This protein binds this small molecule.
Small molecule (SMILES): CC(=O)N[C@@H]1[C@@H](O)[C@H](O)[C@@H](CO)O[C@H]1O

Sequence of chain 3.B:
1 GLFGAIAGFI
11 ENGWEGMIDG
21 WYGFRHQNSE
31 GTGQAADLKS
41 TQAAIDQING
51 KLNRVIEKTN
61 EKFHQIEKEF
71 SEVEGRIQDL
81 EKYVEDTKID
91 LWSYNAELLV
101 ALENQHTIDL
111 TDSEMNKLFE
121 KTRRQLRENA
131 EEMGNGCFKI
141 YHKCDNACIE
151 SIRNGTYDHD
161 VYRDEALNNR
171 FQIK

Binding-site contacts:
Ligand atom C2 contacts residue THR156 of chain 3.B at 4.1 Å.
Ligand atom C6 contacts residue GLU150 of chain 3.B at 3.7 Å.
Ligand atom C3 contacts residue THR156 of chain 3.B at 4.3 Å.
Ligand atom O5 contacts residue GLU150 of chain 3.B at 3.1 Å.
Ligand atom C5 contacts residue ALA147 of chain 3.B at 4.1 Å (hydrophobic).
Ligand atom C6 contacts residue SER151 of chain 3.B at 4.5 Å.
Ligand atom C7 contacts residue GLU150 of chain 3.B at 4.3 Å.
Ligand atom O5 contacts residue ASN154 of chain 3.B at 2.4 Å (h-bond).
Ligand atom C8 contacts residue ASN154 of chain 3.B at 3.8 Å.
Ligand atom O5 contacts residue SER151 of chain 3.B at 3.3 Å (h-bond).
Ligand atom O5 contacts residue ALA147 of chain 3.B at 4.1 Å.
Ligand atom C7 contacts residue ASN154 of chain 3.B at 3.2 Å.
Ligand atom N2 contacts residue THR156 of chain 3.B at 4.1 Å.
Ligand atom N2 contacts residue ASN154 of chain 3.B at 2.8 Å (h-bond).
Ligand atom C5 contacts residue ASN154 of chain 3.B at 3.8 Å.
Ligand atom O7 contacts residue ASN154 of chain 3.B at 3.6 Å.
Ligand atom C1 contacts residue SER151 of chain 3.B at 3.5 Å.
Ligand atom O6 contacts residue GLU150 of chain 3.B at 3.1 Å.
Ligand atom C3 contacts residue ASN154 of chain 3.B at 3.8 Å.
Ligand atom C1 contacts residue ASN154 of chain 3.B at 1.5 Å.
Ligand atom C2 contacts residue ASN154 of chain 3.B at 2.5 Å.
Ligand atom C4 contacts residue ASN154 of chain 3.B at 4.3 Å.
Ligand atom C2 contacts residue GLU150 of chain 3.B at 4.0 Å.
Ligand atom O5 contacts residue THR156 of chain 3.B at 4.0 Å.
Ligand atom O6 contacts residue ALA147 of chain 3.B at 4.0 Å.
Ligand atom O7 contacts residue GLU150 of chain 3.B at 3.5 Å (salt-bridge).
Ligand atom C5 contacts residue SER151 of chain 3.B at 4.4 Å.
Ligand atom C1 contacts residue GLU150 of chain 3.B at 3.7 Å.
Ligand atom C5 contacts residue GLU150 of chain 3.B at 4.0 Å.
Ligand atom C1 contacts residue THR156 of chain 3.B at 3.2 Å.
Ligand atom C6 contacts residue ALA147 of chain 3.B at 3.3 Å (hydrophobic).